Sequence of chain 1.A:
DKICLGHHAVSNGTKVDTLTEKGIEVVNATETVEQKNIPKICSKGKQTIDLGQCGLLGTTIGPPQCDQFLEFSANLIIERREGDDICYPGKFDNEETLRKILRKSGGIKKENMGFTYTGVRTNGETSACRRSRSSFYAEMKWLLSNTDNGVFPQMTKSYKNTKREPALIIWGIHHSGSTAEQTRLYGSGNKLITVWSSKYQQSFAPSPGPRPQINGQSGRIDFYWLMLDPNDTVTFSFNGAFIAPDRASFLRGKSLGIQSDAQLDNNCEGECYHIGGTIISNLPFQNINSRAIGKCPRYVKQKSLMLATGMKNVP

Sequence of chain 3.B:
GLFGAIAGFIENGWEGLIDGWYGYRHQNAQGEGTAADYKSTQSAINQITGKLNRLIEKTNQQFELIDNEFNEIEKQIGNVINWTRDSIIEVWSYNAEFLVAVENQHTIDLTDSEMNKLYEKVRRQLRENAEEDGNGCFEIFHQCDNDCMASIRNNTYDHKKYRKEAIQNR

Binding-site contacts:
Ligand atom O6 contacts residue ARG294 of chain 3.A at 4.1 Å.
Ligand atom N2 contacts residue GLU72 of chain 3.B at 4.0 Å.
Ligand atom C7 contacts residue LYS107 of chain 1.A at 4.2 Å.
Ligand atom C4 contacts residue ASN82 of chain 3.B at 4.2 Å.
Ligand atom O7 contacts residue ASN82 of chain 3.B at 3.8 Å.
Ligand atom C7 contacts residue ASN82 of chain 3.B at 3.6 Å.
Ligand atom N2 contacts residue ASN82 of chain 3.B at 3.0 Å (h-bond).
Ligand atom O6 contacts residue ARG85 of chain 3.B at 4.1 Å.
Ligand atom O7 contacts residue LYS107 of chain 1.A at 3.1 Å (salt-bridge).
Ligand atom O3 contacts residue GLU72 of chain 3.B at 4.2 Å.
Ligand atom C8 contacts residue GLU72 of chain 3.B at 3.7 Å.
Ligand atom O6 contacts residue ASN82 of chain 3.B at 4.5 Å.
Ligand atom C8 contacts residue GLU69 of chain 3.B at 4.0 Å.
Ligand atom C5 contacts residue ASN82 of chain 3.B at 3.6 Å.
Ligand atom C3 contacts residue ASN82 of chain 3.B at 3.9 Å.
Ligand atom C8 contacts residue ASN79 of chain 3.B at 3.3 Å.
Ligand atom O7 contacts residue GLU69 of chain 3.B at 4.2 Å.
Ligand atom C8 contacts residue LYS75 of chain 3.B at 4.0 Å.
Ligand atom C1 contacts residue ASN82 of chain 3.B at 1.4 Å.
Ligand atom O7 contacts residue ASN79 of chain 3.B at 3.4 Å (h-bond).
Ligand atom C7 contacts residue GLU72 of chain 3.B at 4.2 Å.
Ligand atom O5 contacts residue ASN82 of chain 3.B at 2.3 Å (h-bond).
Ligand atom C8 contacts residue GLY78 of chain 3.B at 4.3 Å.
Ligand atom C7 contacts residue ASN79 of chain 3.B at 3.6 Å.
Ligand atom C8 contacts residue ARG294 of chain 3.A at 4.3 Å.
Ligand atom C2 contacts residue ASN82 of chain 3.B at 2.5 Å.

A small-molecule ligand and the protein it binds are described below.
Small molecule (SMILES): CC(=O)N[C@H]1[C@H](O[C@H]2[C@H](O)[C@@H](NC(C)=O)CO[C@@H]2CO)O[C@H](CO)[C@@H](O[C@@H]2O[C@H](CO)[C@@H](O)[C@H](O)[C@@H]2O)[C@@H]1O

Sequence of chain 3.A:
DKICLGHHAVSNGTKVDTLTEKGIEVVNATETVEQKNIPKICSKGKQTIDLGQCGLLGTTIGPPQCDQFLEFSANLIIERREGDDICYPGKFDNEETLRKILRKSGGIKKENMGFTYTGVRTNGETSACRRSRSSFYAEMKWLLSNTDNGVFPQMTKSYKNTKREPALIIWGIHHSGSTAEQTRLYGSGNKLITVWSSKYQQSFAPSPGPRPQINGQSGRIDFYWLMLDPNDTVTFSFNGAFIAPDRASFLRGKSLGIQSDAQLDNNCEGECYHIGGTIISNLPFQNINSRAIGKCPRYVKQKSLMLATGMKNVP